This protein binds this small molecule.
Small molecule (SMILES): Cn1cc(-c2cnc3c(-c4csc(C(=O)N[C@H]5CCCC[C@H]5N)c4)cnn3c2)cn1

Binding-site contacts:
Ligand atom C21 contacts residue ASP157 of chain 1.A at 3.5 Å.
Ligand atom N5 contacts residue ALA96 of chain 1.A at 2.9 Å (h-bond).
Ligand atom C24 contacts residue LYS25 of chain 1.A at 3.6 Å.
Ligand atom C19 contacts residue SER97 of chain 1.A at 3.4 Å.
Ligand atom S contacts residue MET93 of chain 1.A at 3.6 Å.
Ligand atom C24 contacts residue GLY24 of chain 1.A at 3.5 Å.
Ligand atom N contacts residue LEU146 of chain 1.A at 3.7 Å.
Ligand atom C21 contacts residue SER161 of chain 1.A at 3.4 Å.
Ligand atom C2 contacts residue ILE23 of chain 1.A at 3.8 Å (hydrophobic).
Ligand atom C14 contacts residue ALA96 of chain 1.A at 3.8 Å (hydrophobic).
Ligand atom N4 contacts residue ALA96 of chain 1.A at 3.7 Å.
Ligand atom C7 contacts residue GLU94 of chain 1.A at 3.3 Å.
Ligand atom N22 contacts residue ASP157 of chain 1.A at 2.9 Å (salt-bridge).
Ligand atom C1 contacts residue ALA96 of chain 1.A at 3.7 Å (hydrophobic).
Ligand atom C15 contacts residue TYR95 of chain 1.A at 3.4 Å (hydrophobic).
Ligand atom N13 contacts residue VAL31 of chain 1.A at 3.6 Å.
Ligand atom C7 contacts residue ALA44 of chain 1.A at 3.6 Å (hydrophobic).
Ligand atom N4 contacts residue TYR95 of chain 1.A at 3.8 Å.
Ligand atom C26 contacts residue GLU143 of chain 1.A at 3.6 Å.
Ligand atom C15 contacts residue ALA96 of chain 1.A at 3.3 Å (hydrophobic).
Ligand atom N5 contacts residue TYR95 of chain 1.A at 3.5 Å.
Ligand atom O contacts residue ASP157 of chain 1.A at 3.1 Å.
Ligand atom N22 contacts residue GLU143 of chain 1.A at 3.3 Å (salt-bridge).
Ligand atom C14 contacts residue GLY99 of chain 1.A at 3.8 Å.
Ligand atom C24 contacts residue GLY26 of chain 1.A at 3.8 Å.
Ligand atom C contacts residue TYR95 of chain 1.A at 3.4 Å (hydrophobic).
Ligand atom C3 contacts residue LEU146 of chain 1.A at 3.3 Å (hydrophobic).
Ligand atom N16 contacts residue GLY99 of chain 1.A at 3.5 Å.
Ligand atom C12 contacts residue ASP157 of chain 1.A at 3.7 Å.
Ligand atom C15 contacts residue GLY99 of chain 1.A at 3.5 Å.
Ligand atom C25 contacts residue LYS25 of chain 1.A at 3.4 Å.
Ligand atom C6 contacts residue LEU146 of chain 1.A at 3.6 Å (hydrophobic).
Ligand atom C23 contacts residue VAL31 of chain 1.A at 3.5 Å (hydrophobic).
Ligand atom N5 contacts residue GLU94 of chain 1.A at 3.7 Å.
Ligand atom N4 contacts residue LEU146 of chain 1.A at 3.5 Å.
Ligand atom C10 contacts residue VAL31 of chain 1.A at 3.8 Å (hydrophobic).
Ligand atom O contacts residue LYS46 of chain 1.A at 2.9 Å (salt-bridge).
Ligand atom C contacts residue ALA96 of chain 1.A at 3.0 Å (hydrophobic).
Ligand atom C12 contacts residue VAL31 of chain 1.A at 3.8 Å (hydrophobic).
Ligand atom N17 contacts residue GLY99 of chain 1.A at 3.8 Å.

Sequence of chain 1.A:
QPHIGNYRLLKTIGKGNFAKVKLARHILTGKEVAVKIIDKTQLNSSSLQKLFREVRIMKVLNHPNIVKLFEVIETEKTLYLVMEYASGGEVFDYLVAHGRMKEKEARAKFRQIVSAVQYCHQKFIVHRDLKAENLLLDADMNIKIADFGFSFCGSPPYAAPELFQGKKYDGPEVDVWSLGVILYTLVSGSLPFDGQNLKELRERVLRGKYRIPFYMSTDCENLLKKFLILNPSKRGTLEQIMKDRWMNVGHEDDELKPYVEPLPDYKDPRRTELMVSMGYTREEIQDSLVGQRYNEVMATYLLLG